Sequence of chain 1.A:
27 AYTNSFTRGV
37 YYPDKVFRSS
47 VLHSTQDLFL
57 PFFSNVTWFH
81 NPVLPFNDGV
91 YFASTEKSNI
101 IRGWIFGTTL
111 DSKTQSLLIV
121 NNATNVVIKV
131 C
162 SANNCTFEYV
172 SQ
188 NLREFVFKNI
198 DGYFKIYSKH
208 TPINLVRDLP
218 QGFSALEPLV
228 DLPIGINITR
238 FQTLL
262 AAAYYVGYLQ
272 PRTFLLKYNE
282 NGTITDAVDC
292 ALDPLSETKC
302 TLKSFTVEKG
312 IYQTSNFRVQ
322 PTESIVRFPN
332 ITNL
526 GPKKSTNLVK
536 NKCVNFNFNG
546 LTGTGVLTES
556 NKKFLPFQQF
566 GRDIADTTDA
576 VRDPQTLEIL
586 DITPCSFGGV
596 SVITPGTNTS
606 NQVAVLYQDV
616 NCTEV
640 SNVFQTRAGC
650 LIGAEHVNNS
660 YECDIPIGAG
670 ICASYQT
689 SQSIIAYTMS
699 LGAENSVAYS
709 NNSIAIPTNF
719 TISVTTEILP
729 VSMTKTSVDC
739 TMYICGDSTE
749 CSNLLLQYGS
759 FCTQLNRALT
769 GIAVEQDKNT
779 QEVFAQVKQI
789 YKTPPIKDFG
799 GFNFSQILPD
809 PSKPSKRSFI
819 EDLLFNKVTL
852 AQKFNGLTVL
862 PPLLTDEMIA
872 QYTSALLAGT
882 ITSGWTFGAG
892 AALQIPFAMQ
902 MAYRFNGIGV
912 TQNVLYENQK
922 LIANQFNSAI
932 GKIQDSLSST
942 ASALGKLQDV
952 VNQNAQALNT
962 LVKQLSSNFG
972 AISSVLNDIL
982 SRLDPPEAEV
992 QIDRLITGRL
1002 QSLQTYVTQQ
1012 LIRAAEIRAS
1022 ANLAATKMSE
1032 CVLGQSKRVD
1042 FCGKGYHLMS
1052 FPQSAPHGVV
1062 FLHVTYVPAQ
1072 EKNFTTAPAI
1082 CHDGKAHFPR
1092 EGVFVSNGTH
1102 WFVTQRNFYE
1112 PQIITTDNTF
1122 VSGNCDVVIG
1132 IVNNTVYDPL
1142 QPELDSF

The protein below binds the small molecule below.
Small molecule (SMILES): CC(=O)N[C@H]1[C@H](O[C@H]2[C@H](O)[C@@H](NC(C)=O)CO[C@@H]2CO)O[C@H](CO)[C@@H](O)[C@@H]1O

Binding-site contacts:
Ligand atom C7 contacts residue ASN657 of chain 1.A at 3.1 Å.
Ligand atom O7 contacts residue ASN657 of chain 1.A at 3.0 Å (h-bond).
Ligand atom N2 contacts residue ASN657 of chain 1.A at 2.9 Å (h-bond).
Ligand atom C3 contacts residue ASN657 of chain 1.A at 3.8 Å.
Ligand atom C8 contacts residue ASN657 of chain 1.A at 4.3 Å.
Ligand atom C4 contacts residue ASN657 of chain 1.A at 4.2 Å.
Ligand atom C2 contacts residue ASN657 of chain 1.A at 2.5 Å.
Ligand atom C5 contacts residue ASN657 of chain 1.A at 3.7 Å.
Ligand atom C1 contacts residue ASN657 of chain 1.A at 1.4 Å.
Ligand atom O5 contacts residue ASN657 of chain 1.A at 2.4 Å (h-bond).